Sequence of chain 1.A:
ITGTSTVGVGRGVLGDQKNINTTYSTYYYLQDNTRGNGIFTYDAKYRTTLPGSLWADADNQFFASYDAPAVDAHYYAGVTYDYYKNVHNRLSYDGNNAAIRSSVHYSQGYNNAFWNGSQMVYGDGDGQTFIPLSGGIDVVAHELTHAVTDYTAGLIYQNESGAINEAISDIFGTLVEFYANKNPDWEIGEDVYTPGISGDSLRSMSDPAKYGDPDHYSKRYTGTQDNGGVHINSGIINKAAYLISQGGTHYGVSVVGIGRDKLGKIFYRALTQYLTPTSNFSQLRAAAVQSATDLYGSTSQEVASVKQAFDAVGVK

The small molecule below binds the protein below.
Small molecule (SMILES): CC(C)[C@H](N)C(=O)O

Binding-site contacts:
Ligand atom CG2 contacts residue ARG203 of chain 1.A at 3.9 Å.
Ligand atom CG2 contacts residue LYS1 of chain 1.H at 4.3 Å.
Ligand atom O contacts residue ARG203 of chain 1.A at 2.8 Å (salt-bridge).
Ligand atom CB contacts residue VAL139 of chain 1.A at 4.3 Å (hydrophobic).
Ligand atom CB contacts residue ALA113 of chain 1.A at 4.5 Å (hydrophobic).
Ligand atom CG1 contacts residue GLU143 of chain 1.A at 4.3 Å.
Ligand atom C contacts residue ARG203 of chain 1.A at 3.9 Å.
Ligand atom CA contacts residue GLU143 of chain 1.A at 3.2 Å.
Ligand atom CB contacts residue GLU143 of chain 1.A at 3.3 Å.
Ligand atom CA contacts residue HIS142 of chain 1.A at 3.9 Å.
Ligand atom O contacts residue LYS1 of chain 1.H at 2.2 Å (salt-bridge).
Ligand atom CG2 contacts residue HIS142 of chain 1.A at 4.3 Å.
Ligand atom O contacts residue LEU202 of chain 1.A at 4.1 Å.
Ligand atom CG1 contacts residue ASN112 of chain 1.A at 3.5 Å.
Ligand atom O contacts residue HIS231 of chain 1.A at 3.5 Å.
Ligand atom N contacts residue GLU143 of chain 1.A at 2.8 Å (salt-bridge).
Ligand atom N contacts residue ALA113 of chain 1.A at 2.7 Å (h-bond).
Ligand atom CG2 contacts residue ILE188 of chain 1.A at 4.3 Å (hydrophobic).
Ligand atom C contacts residue ASN112 of chain 1.A at 4.0 Å.
Ligand atom CB contacts residue LEU202 of chain 1.A at 4.5 Å (hydrophobic).
Ligand atom C contacts residue LYS1 of chain 1.H at 1.3 Å.
Ligand atom CA contacts residue ASN112 of chain 1.A at 3.8 Å.
Ligand atom CG2 contacts residue LEU202 of chain 1.A at 4.1 Å (hydrophobic).
Ligand atom CB contacts residue LYS1 of chain 1.H at 3.4 Å.
Ligand atom CG1 contacts residue LYS1 of chain 1.H at 3.3 Å.
Ligand atom N contacts residue LYS1 of chain 1.H at 2.8 Å (salt-bridge).
Ligand atom N contacts residue ASN112 of chain 1.A at 2.9 Å (h-bond).
Ligand atom CA contacts residue ALA113 of chain 1.A at 4.1 Å (hydrophobic).
Ligand atom CB contacts residue ASN112 of chain 1.A at 4.1 Å.
Ligand atom CG1 contacts residue LEU133 of chain 1.A at 3.9 Å (hydrophobic).
Ligand atom CG2 contacts residue GLU143 of chain 1.A at 4.2 Å.
Ligand atom C contacts residue LEU202 of chain 1.A at 4.4 Å (hydrophobic).
Ligand atom O contacts residue HIS142 of chain 1.A at 4.3 Å.
Ligand atom CG1 contacts residue ALA113 of chain 1.A at 4.5 Å (hydrophobic).
Ligand atom CG2 contacts residue VAL139 of chain 1.A at 4.3 Å (hydrophobic).
Ligand atom O contacts residue GLU166 of chain 1.A at 4.2 Å.
Ligand atom CA contacts residue LYS1 of chain 1.H at 2.5 Å.
Ligand atom C contacts residue HIS231 of chain 1.A at 4.0 Å.
Ligand atom CG1 contacts residue LEU202 of chain 1.A at 3.8 Å (hydrophobic).